This small molecule binds to this protein.
Small molecule (SMILES): O=C(COc1ccc(Cl)c(Cl)c1)NCCS

Sequence of chain 1.B:
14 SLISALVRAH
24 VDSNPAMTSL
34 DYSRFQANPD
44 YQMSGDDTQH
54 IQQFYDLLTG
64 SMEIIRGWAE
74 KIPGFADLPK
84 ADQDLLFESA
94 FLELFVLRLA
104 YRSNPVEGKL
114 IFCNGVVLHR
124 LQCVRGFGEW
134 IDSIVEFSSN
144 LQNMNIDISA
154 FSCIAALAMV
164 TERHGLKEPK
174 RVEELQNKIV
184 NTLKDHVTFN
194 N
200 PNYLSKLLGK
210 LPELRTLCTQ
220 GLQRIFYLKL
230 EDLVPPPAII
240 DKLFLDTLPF

Binding-site contacts:
Ligand atom C1 contacts residue CYS217 of chain 1.B at 3.3 Å (hydrophobic).
Ligand atom O2 contacts residue GLU91 of chain 1.B at 3.7 Å.
Ligand atom C4 contacts residue SER92 of chain 1.B at 3.6 Å.
Ligand atom C7 contacts residue LEU242 of chain 1.B at 3.9 Å (hydrophobic).
Ligand atom C3 contacts residue THR246 of chain 1.B at 3.8 Å.
Ligand atom N1 contacts residue GLU96 of chain 1.B at 3.7 Å.
Ligand atom C2 contacts residue CYS217 of chain 1.B at 3.2 Å (hydrophobic).
Ligand atom C9 contacts residue LEU221 of chain 1.B at 3.5 Å (hydrophobic).
Ligand atom CL1 contacts residue PHE243 of chain 1.B at 3.4 Å.
Ligand atom C7 contacts residue LEU95 of chain 1.B at 3.8 Å (hydrophobic).
Ligand atom S1 contacts residue CYS217 of chain 1.B at 2.1 Å (h-bond).
Ligand atom O2 contacts residue PHE94 of chain 1.B at 3.3 Å.
Ligand atom C8 contacts residue LEU242 of chain 1.B at 3.6 Å (hydrophobic).
Ligand atom CL1 contacts residue ILE239 of chain 1.B at 3.3 Å.
Ligand atom CL1 contacts residue ILE224 of chain 1.B at 3.4 Å.
Ligand atom C10 contacts residue PHE94 of chain 1.B at 3.2 Å (hydrophobic).
Ligand atom N1 contacts residue LEU95 of chain 1.B at 3.4 Å (h-bond).
Ligand atom C4 contacts residue ALA93 of chain 1.B at 3.9 Å (hydrophobic).
Ligand atom C4 contacts residue GLU91 of chain 1.B at 3.0 Å.
Ligand atom N1 contacts residue PHE94 of chain 1.B at 3.5 Å (h-bond).
Ligand atom C9 contacts residue PHE243 of chain 1.B at 3.6 Å (hydrophobic).
Ligand atom CL2 contacts residue ILE239 of chain 1.B at 3.7 Å.
Ligand atom C3 contacts residue LEU95 of chain 1.B at 3.9 Å (hydrophobic).
Ligand atom N1 contacts residue ALA93 of chain 1.B at 3.3 Å.
Ligand atom O2 contacts residue LEU95 of chain 1.B at 3.1 Å (h-bond).
Ligand atom C10 contacts residue LEU242 of chain 1.B at 3.5 Å (hydrophobic).
Ligand atom C4 contacts residue THR246 of chain 1.B at 3.5 Å.
Ligand atom C9 contacts residue LEU242 of chain 1.B at 3.5 Å (hydrophobic).
Ligand atom O1 contacts residue CYS217 of chain 1.B at 3.8 Å.
Ligand atom C1 contacts residue SER92 of chain 1.B at 3.5 Å.
Ligand atom C1 contacts residue GLU96 of chain 1.B at 3.1 Å.
Ligand atom C2 contacts residue SER92 of chain 1.B at 3.5 Å.
Ligand atom C6 contacts residue LEU242 of chain 1.B at 3.5 Å (hydrophobic).
Ligand atom C4 contacts residue PHE94 of chain 1.B at 3.7 Å (hydrophobic).
Ligand atom C2 contacts residue GLU96 of chain 1.B at 3.4 Å.
Ligand atom C5 contacts residue LEU242 of chain 1.B at 3.8 Å (hydrophobic).
Ligand atom N1 contacts residue SER92 of chain 1.B at 3.0 Å (h-bond).
Ligand atom O1 contacts residue THR246 of chain 1.B at 3.3 Å.
Ligand atom C3 contacts residue SER92 of chain 1.B at 3.4 Å.
Ligand atom C5 contacts residue PHE243 of chain 1.B at 3.6 Å (hydrophobic).